Binding-site contacts:
Ligand atom C11 contacts residue MET114 of chain 1.C at 3.6 Å (hydrophobic).
Ligand atom C2 contacts residue CYS188 of chain 1.B at 3.8 Å (hydrophobic).
Ligand atom N2 contacts residue TYR89 of chain 1.B at 2.7 Å (h-bond).
Ligand atom C16 contacts residue MET114 of chain 1.C at 3.7 Å (hydrophobic).
Ligand atom N3 contacts residue THR144 of chain 1.B at 3.7 Å.
Ligand atom N2 contacts residue TRP143 of chain 1.B at 3.1 Å (h-bond).
Ligand atom C15 contacts residue TYR89 of chain 1.B at 3.5 Å (hydrophobic).
Ligand atom C7 contacts residue TRP143 of chain 1.B at 3.5 Å (hydrophobic).
Ligand atom C4 contacts residue GLN73 of chain 1.C at 3.6 Å.
Ligand atom C4 contacts residue ARG104 of chain 1.C at 3.7 Å.
Ligand atom C6 contacts residue LEU112 of chain 1.C at 3.7 Å (hydrophobic).
Ligand atom C13 contacts residue TYR192 of chain 1.B at 3.7 Å (hydrophobic).
Ligand atom C7 contacts residue MET114 of chain 1.C at 3.7 Å (hydrophobic).
Ligand atom C14 contacts residue TYR89 of chain 1.B at 3.3 Å (hydrophobic).
Ligand atom C3 contacts residue ARG104 of chain 1.C at 4.0 Å.
Ligand atom C8 contacts residue THR144 of chain 1.B at 4.1 Å.
Ligand atom C6 contacts residue ARG104 of chain 1.C at 3.6 Å.
Ligand atom C5 contacts residue ARG104 of chain 1.C at 3.6 Å.
Ligand atom C12 contacts residue CYS187 of chain 1.B at 4.0 Å (hydrophobic).
Ligand atom C14 contacts residue TRP143 of chain 1.B at 3.9 Å (hydrophobic).
Ligand atom C10 contacts residue CYS188 of chain 1.B at 3.8 Å (hydrophobic).
Ligand atom C13 contacts residue TRP143 of chain 1.B at 3.9 Å (hydrophobic).
Ligand atom C11 contacts residue TRP143 of chain 1.B at 3.5 Å (hydrophobic).
Ligand atom N1 contacts residue TRP143 of chain 1.B at 3.6 Å (h-bond).
Ligand atom C1 contacts residue CYS188 of chain 1.B at 4.0 Å (hydrophobic).
Ligand atom C3 contacts residue GLN73 of chain 1.C at 4.1 Å.
Ligand atom C16 contacts residue TRP143 of chain 1.B at 3.3 Å (hydrophobic).
Ligand atom C1 contacts residue ARG104 of chain 1.C at 4.0 Å.
Ligand atom N1 contacts residue MET114 of chain 1.C at 3.3 Å.
Ligand atom C13 contacts residue TYR185 of chain 1.B at 3.9 Å (hydrophobic).
Ligand atom C2 contacts residue TYR192 of chain 1.B at 2.8 Å (hydrophobic).
Ligand atom C14 contacts residue TYR185 of chain 1.B at 3.4 Å (hydrophobic).
Ligand atom N3 contacts residue MET114 of chain 1.C at 3.8 Å.
Ligand atom C3 contacts residue TYR192 of chain 1.B at 3.1 Å (hydrophobic).
Ligand atom C15 contacts residue TRP143 of chain 1.B at 3.5 Å (hydrophobic).
Ligand atom C5 contacts residue LEU112 of chain 1.C at 3.9 Å (hydrophobic).
Ligand atom C12 contacts residue CYS188 of chain 1.B at 4.1 Å (hydrophobic).
Ligand atom C12 contacts residue MET114 of chain 1.C at 3.6 Å (hydrophobic).
Ligand atom C15 contacts residue TRP53 of chain 1.C at 3.9 Å (hydrophobic).
Ligand atom C14 contacts residue TYR192 of chain 1.B at 3.8 Å (hydrophobic).

Sequence of chain 1.B:
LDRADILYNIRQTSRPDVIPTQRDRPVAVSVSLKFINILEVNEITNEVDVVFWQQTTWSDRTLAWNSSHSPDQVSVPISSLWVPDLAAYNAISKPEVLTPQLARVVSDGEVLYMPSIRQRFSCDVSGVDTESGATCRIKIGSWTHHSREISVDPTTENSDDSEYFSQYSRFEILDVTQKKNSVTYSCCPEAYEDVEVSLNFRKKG

A protein and the small-molecule ligand that binds it are described below.
Small molecule (SMILES): c1ccc(-c2cncc(N3CCCNCC3)c2)cc1

Sequence of chain 1.C:
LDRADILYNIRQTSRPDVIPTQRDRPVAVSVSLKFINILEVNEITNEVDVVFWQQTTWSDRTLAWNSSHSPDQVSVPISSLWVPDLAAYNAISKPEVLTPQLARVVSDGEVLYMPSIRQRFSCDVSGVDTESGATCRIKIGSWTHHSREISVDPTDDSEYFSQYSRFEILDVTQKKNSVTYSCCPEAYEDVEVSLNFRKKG